Sequence of chain 1.A:
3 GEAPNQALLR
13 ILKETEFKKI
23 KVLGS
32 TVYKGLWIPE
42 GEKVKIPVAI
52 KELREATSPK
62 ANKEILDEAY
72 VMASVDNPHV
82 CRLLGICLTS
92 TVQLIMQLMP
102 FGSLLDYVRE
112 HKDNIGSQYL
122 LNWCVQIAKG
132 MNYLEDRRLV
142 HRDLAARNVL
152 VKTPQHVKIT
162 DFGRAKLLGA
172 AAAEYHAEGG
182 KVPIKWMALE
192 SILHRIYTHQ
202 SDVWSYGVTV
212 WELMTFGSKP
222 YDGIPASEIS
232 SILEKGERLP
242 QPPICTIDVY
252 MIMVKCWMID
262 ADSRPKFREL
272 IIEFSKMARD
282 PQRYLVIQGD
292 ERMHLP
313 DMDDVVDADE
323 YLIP

A small-molecule ligand and the protein it binds are described below.
Small molecule (SMILES): C=CC(=O)Nc1cc2ccccn2n1

Binding-site contacts:
Ligand atom N14 contacts residue LEU99 of chain 1.A at 4.0 Å.
Ligand atom C12 contacts residue LEU151 of chain 1.A at 3.4 Å (hydrophobic).
Ligand atom C11 contacts residue CYS82 of chain 1.A at 3.1 Å (hydrophobic).
Ligand atom C11 contacts residue MET97 of chain 1.A at 3.4 Å (hydrophobic).
Ligand atom C12 contacts residue THR161 of chain 1.A at 3.6 Å.
Ligand atom C01 contacts residue LEU25 of chain 1.A at 3.6 Å (hydrophobic).
Ligand atom N09 contacts residue MET100 of chain 1.A at 3.8 Å.
Ligand atom C10 contacts residue MET97 of chain 1.A at 3.9 Å (hydrophobic).
Ligand atom C11 contacts residue LEU151 of chain 1.A at 4.0 Å (hydrophobic).
Ligand atom C08 contacts residue LEU151 of chain 1.A at 3.6 Å (hydrophobic).
Ligand atom C05 contacts residue LEU25 of chain 1.A at 3.8 Å (hydrophobic).
Ligand atom C11 contacts residue GLN98 of chain 1.A at 3.5 Å.
Ligand atom N02 contacts residue MET100 of chain 1.A at 3.6 Å.
Ligand atom C07 contacts residue LEU151 of chain 1.A at 3.7 Å (hydrophobic).
Ligand atom N09 contacts residue LEU151 of chain 1.A at 3.6 Å.
Ligand atom C08 contacts residue GLN98 of chain 1.A at 4.3 Å.
Ligand atom C10 contacts residue GLN98 of chain 1.A at 3.8 Å.
Ligand atom C08 contacts residue MET100 of chain 1.A at 3.8 Å (hydrophobic).
Ligand atom C03 contacts residue LEU151 of chain 1.A at 4.3 Å (hydrophobic).
Ligand atom C12 contacts residue CYS82 of chain 1.A at 1.8 Å (hydrophobic).
Ligand atom N14 contacts residue ALA50 of chain 1.A at 3.8 Å.
Ligand atom C01 contacts residue GLY103 of chain 1.A at 4.2 Å.
Ligand atom O13 contacts residue MET97 of chain 1.A at 3.4 Å (h-bond).
Ligand atom C06 contacts residue GLY103 of chain 1.A at 4.0 Å.
Ligand atom C06 contacts residue MET100 of chain 1.A at 4.1 Å (hydrophobic).
Ligand atom N14 contacts residue LEU151 of chain 1.A at 4.2 Å.
Ligand atom N14 contacts residue MET100 of chain 1.A at 3.0 Å (h-bond).
Ligand atom C04 contacts residue VAL33 of chain 1.A at 4.3 Å (hydrophobic).
Ligand atom C10 contacts residue ALA50 of chain 1.A at 4.2 Å (hydrophobic).
Ligand atom O13 contacts residue LEU151 of chain 1.A at 3.9 Å.
Ligand atom N09 contacts residue ALA50 of chain 1.A at 3.6 Å.
Ligand atom C06 contacts residue LEU25 of chain 1.A at 3.4 Å (hydrophobic).
Ligand atom C11 contacts residue MET100 of chain 1.A at 4.3 Å (hydrophobic).
Ligand atom N09 contacts residue GLN98 of chain 1.A at 3.2 Å (h-bond).
Ligand atom C08 contacts residue ALA50 of chain 1.A at 3.5 Å (hydrophobic).
Ligand atom C12 contacts residue MET100 of chain 1.A at 3.9 Å (hydrophobic).
Ligand atom C01 contacts residue MET100 of chain 1.A at 3.1 Å (hydrophobic).
Ligand atom N02 contacts residue LEU25 of chain 1.A at 4.1 Å.
Ligand atom C10 contacts residue LEU151 of chain 1.A at 3.5 Å (hydrophobic).
Ligand atom C07 contacts residue ALA50 of chain 1.A at 4.0 Å (hydrophobic).